This protein binds this small molecule.
Small molecule (SMILES): O=C(CCc1ccncc1)NCc1ccc2-c3ccccn3->[Ir+]34(c5cc(F)cc(F)c5-c5ccccn->35)(c3cc(F)cc(F)c3-c3ccccn->43)<-n2c1

Binding-site contacts:
Ligand atom C39 contacts residue LEU462 of chain 1.A at 3.1 Å (hydrophobic).
Ligand atom C02 contacts residue PHE88 of chain 1.A at 3.7 Å (hydrophobic).
Ligand atom C52 contacts residue ALA285 of chain 1.A at 3.8 Å (hydrophobic).
Ligand atom F10 contacts residue PHE200 of chain 1.A at 3.0 Å.
Ligand atom C34 contacts residue LEU462 of chain 1.A at 3.4 Å (hydrophobic).
Ligand atom C31 contacts residue GLY461 of chain 1.A at 3.4 Å.
Ligand atom C45 contacts residue THR289 of chain 1.A at 3.7 Å.
Ligand atom F25 contacts residue VAL220 of chain 1.A at 3.7 Å.
Ligand atom C05 contacts residue PHE88 of chain 1.A at 3.2 Å (hydrophobic).
Ligand atom C50 contacts residue THR289 of chain 1.A at 3.4 Å.
Ligand atom C50 contacts residue HEM1 of chain 1.B at 3.8 Å.
Ligand atom F10 contacts residue PHE88 of chain 1.A at 3.1 Å.
Ligand atom C05 contacts residue PHE200 of chain 1.A at 3.7 Å (hydrophobic).
Ligand atom C13 contacts residue PHE200 of chain 1.A at 3.9 Å (hydrophobic).
Ligand atom F10 contacts residue ILE203 of chain 1.A at 3.9 Å.
Ligand atom C47 contacts residue THR289 of chain 1.A at 3.9 Å.
Ligand atom C35 contacts residue GLY461 of chain 1.A at 3.6 Å.
Ligand atom C35 contacts residue PHE200 of chain 1.A at 3.1 Å (hydrophobic).
Ligand atom C36 contacts residue LEU462 of chain 1.A at 3.9 Å (hydrophobic).
Ligand atom C50 contacts residue ILE349 of chain 1.A at 3.5 Å (hydrophobic).
Ligand atom C34 contacts residue GLY461 of chain 1.A at 4.0 Å.
Ligand atom N53 contacts residue HEM1 of chain 1.B at 1.8 Å.
Ligand atom F24 contacts residue ILE100 of chain 1.A at 3.7 Å.
Ligand atom C02 contacts residue PHE200 of chain 1.A at 3.6 Å (hydrophobic).
Ligand atom C51 contacts residue HEM1 of chain 1.B at 3.9 Å.
Ligand atom C32 contacts residue PHE200 of chain 1.A at 3.5 Å (hydrophobic).
Ligand atom C52 contacts residue HEM1 of chain 1.B at 2.5 Å.
Ligand atom C49 contacts residue THR289 of chain 1.A at 3.9 Å.
Ligand atom N43 contacts residue PHE284 of chain 1.A at 3.4 Å.
Ligand atom C42 contacts residue PHE284 of chain 1.A at 3.1 Å (hydrophobic).
Ligand atom C44 contacts residue PHE284 of chain 1.A at 3.8 Å (hydrophobic).
Ligand atom F25 contacts residue GLY89 of chain 1.A at 3.9 Å.
Ligand atom C31 contacts residue LEU462 of chain 1.A at 3.9 Å (hydrophobic).
Ligand atom C49 contacts residue HEM1 of chain 1.B at 2.5 Å.
Ligand atom C33 contacts residue LEU462 of chain 1.A at 3.9 Å (hydrophobic).
Ligand atom C51 contacts residue ALA285 of chain 1.A at 3.7 Å (hydrophobic).
Ligand atom C45 contacts residue ALA285 of chain 1.A at 4.0 Å (hydrophobic).
Ligand atom C49 contacts residue ILE349 of chain 1.A at 3.6 Å (hydrophobic).
Ligand atom C45 contacts residue PHE284 of chain 1.A at 3.9 Å (hydrophobic).
Ligand atom C40 contacts residue LEU462 of chain 1.A at 3.5 Å (hydrophobic).

Sequence of chain 1.A:
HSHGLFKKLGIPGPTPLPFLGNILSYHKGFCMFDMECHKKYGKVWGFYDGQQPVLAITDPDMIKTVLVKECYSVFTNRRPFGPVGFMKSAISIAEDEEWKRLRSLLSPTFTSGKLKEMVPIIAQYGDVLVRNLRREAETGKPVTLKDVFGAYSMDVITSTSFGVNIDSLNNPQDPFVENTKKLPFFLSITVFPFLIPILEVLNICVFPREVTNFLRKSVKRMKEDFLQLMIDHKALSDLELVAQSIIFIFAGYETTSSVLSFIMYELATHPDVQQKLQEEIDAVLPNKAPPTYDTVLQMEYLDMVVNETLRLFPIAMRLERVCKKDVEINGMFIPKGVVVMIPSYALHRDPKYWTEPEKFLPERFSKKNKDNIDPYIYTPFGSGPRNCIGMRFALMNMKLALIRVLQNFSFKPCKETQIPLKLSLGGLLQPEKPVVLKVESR